Binding-site contacts:
Ligand atom O1 contacts residue IMP1 of chain 3.G at 3.4 Å.
Ligand atom C10 contacts residue ASN303 of chain 3.B at 3.7 Å.
Ligand atom O4 contacts residue IMP1 of chain 3.G at 3.1 Å (h-bond).
Ligand atom C15 contacts residue SER276 of chain 3.B at 3.5 Å.
Ligand atom C9 contacts residue MET414 of chain 3.B at 3.8 Å (hydrophobic).
Ligand atom O4 contacts residue GLN441 of chain 3.B at 3.2 Å (h-bond).
Ligand atom O1 contacts residue GLY326 of chain 3.B at 3.1 Å (h-bond).
Ligand atom O4 contacts residue THR333 of chain 3.B at 2.8 Å (h-bond).
Ligand atom O2 contacts residue GLY324 of chain 3.B at 3.6 Å.
Ligand atom O4 contacts residue SER276 of chain 3.B at 3.8 Å.
Ligand atom C6 contacts residue SER276 of chain 3.B at 3.4 Å.
Ligand atom C17 contacts residue GLY415 of chain 3.B at 3.5 Å.
Ligand atom C9 contacts residue GLY415 of chain 3.B at 3.7 Å.
Ligand atom C4 contacts residue GLN441 of chain 3.B at 3.6 Å.
Ligand atom C8 contacts residue SER275 of chain 3.B at 3.7 Å.
Ligand atom C15 contacts residue IMP1 of chain 3.G at 3.2 Å.
Ligand atom C7 contacts residue ASP274 of chain 3.B at 3.6 Å.
Ligand atom C7 contacts residue IMP1 of chain 3.G at 3.5 Å.
Ligand atom O2 contacts residue MET325 of chain 3.B at 3.5 Å.
Ligand atom C1 contacts residue GLY326 of chain 3.B at 3.6 Å.
Ligand atom O5 contacts residue GLN441 of chain 3.B at 3.0 Å (h-bond).
Ligand atom O2 contacts residue GLY326 of chain 3.B at 3.4 Å (h-bond).
Ligand atom C1 contacts residue THR333 of chain 3.B at 3.8 Å.
Ligand atom O6 contacts residue SER275 of chain 3.B at 3.7 Å.
Ligand atom O6 contacts residue SER276 of chain 3.B at 2.9 Å (h-bond).
Ligand atom C14 contacts residue IMP1 of chain 3.G at 3.7 Å.
Ligand atom C17 contacts residue IMP1 of chain 3.G at 3.6 Å.
Ligand atom C2 contacts residue GLY415 of chain 3.B at 3.7 Å.
Ligand atom O5 contacts residue SER276 of chain 3.B at 2.8 Å (h-bond).
Ligand atom C16 contacts residue IMP1 of chain 3.G at 3.2 Å.
Ligand atom C11 contacts residue IMP1 of chain 3.G at 3.7 Å.
Ligand atom C3 contacts residue GLY415 of chain 3.B at 3.7 Å.
Ligand atom C16 contacts residue SER276 of chain 3.B at 3.4 Å.
Ligand atom C7 contacts residue ASN303 of chain 3.B at 3.7 Å.
Ligand atom O1 contacts residue THR333 of chain 3.B at 2.9 Å (h-bond).
Ligand atom C7 contacts residue SER275 of chain 3.B at 3.3 Å.
Ligand atom C8 contacts residue ASP274 of chain 3.B at 3.5 Å.
Ligand atom C10 contacts residue GLY324 of chain 3.B at 3.6 Å.
Ligand atom C11 contacts residue SER276 of chain 3.B at 3.6 Å.
Ligand atom C1 contacts residue IMP1 of chain 3.G at 3.4 Å.

The small molecule below binds the protein below.
Small molecule (SMILES): COc1c(C)c2c(c(O)c1C/C=C(\C)CCC(=O)O)C(=O)OC2

Sequence of chain 3.B:
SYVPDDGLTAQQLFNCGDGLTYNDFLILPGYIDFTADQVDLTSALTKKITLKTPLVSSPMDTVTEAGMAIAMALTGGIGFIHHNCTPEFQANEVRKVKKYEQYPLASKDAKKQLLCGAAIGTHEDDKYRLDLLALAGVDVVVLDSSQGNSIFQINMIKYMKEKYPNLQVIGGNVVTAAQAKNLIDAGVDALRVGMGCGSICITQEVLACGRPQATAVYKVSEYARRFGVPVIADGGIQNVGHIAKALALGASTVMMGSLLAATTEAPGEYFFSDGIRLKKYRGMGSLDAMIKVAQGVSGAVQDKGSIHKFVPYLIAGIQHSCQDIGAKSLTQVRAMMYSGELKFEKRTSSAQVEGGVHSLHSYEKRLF